The protein below binds the small molecule below.
Small molecule (SMILES): O=C(Nc1ccn2nc(-c3ccccc3)nc2c1)c1ccnc(Cl)c1Cl

Sequence of chain 1.C:
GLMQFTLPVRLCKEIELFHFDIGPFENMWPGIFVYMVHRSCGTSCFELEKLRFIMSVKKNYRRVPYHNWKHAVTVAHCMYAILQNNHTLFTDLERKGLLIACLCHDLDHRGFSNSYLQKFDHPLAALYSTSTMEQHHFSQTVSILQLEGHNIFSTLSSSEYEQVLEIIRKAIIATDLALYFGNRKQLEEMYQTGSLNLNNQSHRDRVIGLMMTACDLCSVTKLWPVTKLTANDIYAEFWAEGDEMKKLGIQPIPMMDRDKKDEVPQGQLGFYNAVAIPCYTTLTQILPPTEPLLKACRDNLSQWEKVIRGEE

Binding-site contacts:
Ligand atom C23 contacts residue VAL276 of chain 1.C at 3.8 Å (hydrophobic).
Ligand atom C11 contacts residue MET267 of chain 1.C at 3.6 Å (hydrophobic).
Ligand atom C2 contacts residue ILE246 of chain 1.C at 3.8 Å (hydrophobic).
Ligand atom C24 contacts residue MET267 of chain 1.C at 3.6 Å (hydrophobic).
Ligand atom C23 contacts residue LYS272 of chain 1.C at 3.8 Å.
Ligand atom C13 contacts residue MET267 of chain 1.C at 3.5 Å (hydrophobic).
Ligand atom C11 contacts residue PHE283 of chain 1.C at 3.1 Å (hydrophobic).
Ligand atom N15 contacts residue GLY279 of chain 1.C at 3.8 Å.
Ligand atom C24 contacts residue GLU275 of chain 1.C at 3.6 Å.
Ligand atom N18 contacts residue TYR247 of chain 1.C at 2.4 Å (h-bond).
Ligand atom N18 contacts residue MET267 of chain 1.C at 3.6 Å.
Ligand atom C13 contacts residue TYR247 of chain 1.C at 3.5 Å (hydrophobic).
Ligand atom N4 contacts residue LEU229 of chain 1.C at 3.6 Å.
Ligand atom C10 contacts residue MET267 of chain 1.C at 3.6 Å (hydrophobic).
Ligand atom C19 contacts residue GLY279 of chain 1.C at 3.4 Å.
Ligand atom N16 contacts residue MET267 of chain 1.C at 3.5 Å.
Ligand atom CL7 contacts residue LEU229 of chain 1.C at 3.6 Å.
Ligand atom CL7 contacts residue TYR78 of chain 1.C at 3.7 Å.
Ligand atom C23 contacts residue GLU275 of chain 1.C at 3.2 Å.
Ligand atom CL8 contacts residue ILE246 of chain 1.C at 3.7 Å.
Ligand atom C10 contacts residue PHE283 of chain 1.C at 3.4 Å (hydrophobic).
Ligand atom C17 contacts residue MET267 of chain 1.C at 3.4 Å (hydrophobic).
Ligand atom C19 contacts residue MET267 of chain 1.C at 3.6 Å (hydrophobic).
Ligand atom N16 contacts residue GLY279 of chain 1.C at 3.7 Å.
Ligand atom C22 contacts residue PRO266 of chain 1.C at 3.6 Å (hydrophobic).
Ligand atom O26 contacts residue GLN280 of chain 1.C at 3.1 Å (h-bond).
Ligand atom C12 contacts residue MET267 of chain 1.C at 3.5 Å (hydrophobic).
Ligand atom C21 contacts residue PRO266 of chain 1.C at 3.5 Å (hydrophobic).
Ligand atom C14 contacts residue MET267 of chain 1.C at 3.4 Å (hydrophobic).
Ligand atom C14 contacts residue TYR247 of chain 1.C at 3.2 Å (hydrophobic).
Ligand atom C20 contacts residue GLY279 of chain 1.C at 3.8 Å.
Ligand atom C17 contacts residue GLY279 of chain 1.C at 3.4 Å.
Ligand atom C22 contacts residue GLU275 of chain 1.C at 3.1 Å.
Ligand atom C17 contacts residue TYR247 of chain 1.C at 3.7 Å (hydrophobic).
Ligand atom CL7 contacts residue SER231 of chain 1.C at 2.8 Å.
Ligand atom C13 contacts residue GLN280 of chain 1.C at 3.8 Å.
Ligand atom N9 contacts residue PHE283 of chain 1.C at 3.2 Å.
Ligand atom N15 contacts residue MET267 of chain 1.C at 3.4 Å (h-bond).
Ligand atom C23 contacts residue PRO266 of chain 1.C at 3.8 Å (hydrophobic).
Ligand atom CL8 contacts residue VAL232 of chain 1.C at 3.7 Å.